Binding-site contacts:
Ligand atom O4' contacts residue GLY592 of chain 1.B at 3.3 Å (h-bond).
Ligand atom O4' contacts residue PRO844 of chain 1.B at 3.5 Å.
Ligand atom O5' contacts residue ALA400 of chain 1.B at 3.3 Å.
Ligand atom O4 contacts residue PHE416 of chain 1.B at 3.0 Å (h-bond).
Ligand atom N1 contacts residue ARG190 of chain 1.B at 3.2 Å.
Ligand atom C4 contacts residue ILE462 of chain 1.B at 3.1 Å (hydrophobic).
Ligand atom O4 contacts residue GLY702 of chain 1.B at 3.4 Å (h-bond).
Ligand atom N9 contacts residue ILE462 of chain 1.B at 3.5 Å.
Ligand atom O4 contacts residue ILE415 of chain 1.B at 3.1 Å.
Ligand atom C1' contacts residue GLU593 of chain 1.B at 3.4 Å.
Ligand atom N3 contacts residue PHE416 of chain 1.B at 2.8 Å (h-bond).
Ligand atom C5 contacts residue ILE462 of chain 1.B at 3.4 Å (hydrophobic).
Ligand atom O2' contacts residue GLY592 of chain 1.B at 2.5 Å (h-bond).
Ligand atom C4 contacts residue PHE416 of chain 1.B at 3.3 Å (hydrophobic).
Ligand atom OP2 contacts residue LYS419 of chain 1.B at 3.2 Å (salt-bridge).
Ligand atom C6 contacts residue ARG190 of chain 1.B at 3.5 Å.
Ligand atom OP1 contacts residue SER401 of chain 1.B at 3.2 Å (h-bond).
Ligand atom OP1 contacts residue THR418 of chain 1.B at 3.4 Å.
Ligand atom N3 contacts residue TYR842 of chain 1.B at 3.4 Å (h-bond).
Ligand atom N3 contacts residue GLY592 of chain 1.B at 3.1 Å.
Ligand atom O6 contacts residue ASN186 of chain 1.B at 3.0 Å (h-bond).
Ligand atom O3' contacts residue LYS594 of chain 1.B at 3.2 Å.
Ligand atom C2 contacts residue ARG701 of chain 1.B at 3.3 Å.
Ligand atom N3 contacts residue ILE462 of chain 1.B at 3.2 Å.
Ligand atom OP1 contacts residue LYS420 of chain 1.B at 3.5 Å (salt-bridge).
Ligand atom C4 contacts residue TYR842 of chain 1.B at 3.2 Å (hydrophobic).
Ligand atom C5' contacts residue ALA400 of chain 1.B at 3.2 Å (hydrophobic).
Ligand atom O3' contacts residue LYS420 of chain 1.B at 2.7 Å (salt-bridge).
Ligand atom OP1 contacts residue LYS594 of chain 1.B at 3.2 Å (salt-bridge).
Ligand atom N2 contacts residue ARG701 of chain 1.B at 2.9 Å (salt-bridge).
Ligand atom O4 contacts residue TYR842 of chain 1.B at 3.2 Å (h-bond).
Ligand atom OP1 contacts residue SER398 of chain 1.B at 2.5 Å (h-bond).
Ligand atom N1 contacts residue ARG701 of chain 1.B at 2.8 Å (salt-bridge).
Ligand atom N7 contacts residue LYS188 of chain 1.B at 3.0 Å.
Ligand atom O4' contacts residue GLU593 of chain 1.B at 3.2 Å (salt-bridge).
Ligand atom O2' contacts residue ARG190 of chain 1.B at 3.4 Å (salt-bridge).
Ligand atom N3 contacts residue GLY702 of chain 1.B at 3.0 Å (h-bond).
Ligand atom C2' contacts residue ARG190 of chain 1.B at 3.5 Å.
Ligand atom C2 contacts residue LYS597 of chain 1.B at 3.3 Å.
Ligand atom O5' contacts residue SER401 of chain 1.B at 3.2 Å (h-bond).

Sequence of chain 1.B:
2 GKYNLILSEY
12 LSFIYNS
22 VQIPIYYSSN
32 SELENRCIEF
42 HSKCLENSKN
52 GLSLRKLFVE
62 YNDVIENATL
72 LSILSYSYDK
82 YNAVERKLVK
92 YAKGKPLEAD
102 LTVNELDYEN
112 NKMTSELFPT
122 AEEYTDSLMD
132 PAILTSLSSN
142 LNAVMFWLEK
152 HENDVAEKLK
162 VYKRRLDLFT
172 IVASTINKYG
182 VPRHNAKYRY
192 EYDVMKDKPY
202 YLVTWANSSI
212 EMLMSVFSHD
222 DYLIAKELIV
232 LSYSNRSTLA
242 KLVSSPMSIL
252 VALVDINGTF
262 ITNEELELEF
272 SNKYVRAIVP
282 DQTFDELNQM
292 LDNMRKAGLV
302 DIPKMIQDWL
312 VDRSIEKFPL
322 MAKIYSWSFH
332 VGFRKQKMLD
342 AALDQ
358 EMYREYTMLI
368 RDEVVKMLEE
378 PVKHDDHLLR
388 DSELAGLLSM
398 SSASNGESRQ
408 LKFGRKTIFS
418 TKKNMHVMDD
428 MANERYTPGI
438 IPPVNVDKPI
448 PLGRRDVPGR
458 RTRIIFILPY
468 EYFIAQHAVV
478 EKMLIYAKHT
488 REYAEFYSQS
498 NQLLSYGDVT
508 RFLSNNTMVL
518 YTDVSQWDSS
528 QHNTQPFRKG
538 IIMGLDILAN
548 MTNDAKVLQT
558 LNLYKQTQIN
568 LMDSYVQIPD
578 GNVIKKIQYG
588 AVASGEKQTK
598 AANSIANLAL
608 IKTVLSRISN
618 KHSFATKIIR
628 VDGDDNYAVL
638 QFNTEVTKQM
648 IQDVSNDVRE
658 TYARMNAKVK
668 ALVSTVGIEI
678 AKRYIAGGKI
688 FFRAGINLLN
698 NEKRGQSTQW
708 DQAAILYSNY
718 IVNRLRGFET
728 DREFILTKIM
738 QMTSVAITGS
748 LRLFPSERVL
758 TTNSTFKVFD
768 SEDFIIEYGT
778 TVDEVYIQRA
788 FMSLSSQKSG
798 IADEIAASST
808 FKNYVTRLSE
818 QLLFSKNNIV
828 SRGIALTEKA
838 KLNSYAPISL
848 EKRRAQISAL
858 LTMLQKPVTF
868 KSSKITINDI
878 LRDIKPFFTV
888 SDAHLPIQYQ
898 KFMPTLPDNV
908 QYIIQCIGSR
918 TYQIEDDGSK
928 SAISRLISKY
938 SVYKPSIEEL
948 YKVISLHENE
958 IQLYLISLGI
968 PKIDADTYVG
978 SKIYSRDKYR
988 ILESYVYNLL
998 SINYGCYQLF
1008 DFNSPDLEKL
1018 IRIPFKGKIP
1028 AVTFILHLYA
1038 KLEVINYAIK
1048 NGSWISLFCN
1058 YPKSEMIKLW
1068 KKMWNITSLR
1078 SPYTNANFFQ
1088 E

The small molecule below binds the protein below.
Small molecule (SMILES): Nc1ccn([C@@H]2O[C@H](CO[P](=O)(O)O[C@@H]3[C@@H](O)[C@H](n4cnc5c(N)ncnc54)O[C@@H]3CO[P](=O)(O)O[C@@H]3[C@@H](O)[C@H](n4cnc5c(N)ncnc54)O[C@@H]3CO[P](=O)(O)O[C@H]3[C@@H](O)[C@H](n4cnc5c(=O)nc(N)[nH]c54)O[C@@H]3CO[P](=O)(O)O[C@H]3[C@@H](O)[C@H](n4ccc(=O)[nH]c4=O)O[C@@H]3CO[P](=O)(O)O[C@H]3[C@@H](O)[C@H](n4cnc5c(=O)nc(N)[nH]c54)O[C@@H]3CO[P](=O)(O)O[C@H]3[C@@H](O)[C@H](n4ccc(=O)[nH]c4=O)O[C@@H]3CO)[C@@H](O)[C@H]2O)c(=O)n1